Binding-site contacts:
Ligand atom C3' contacts residue MG1 of chain 1.QD at 4.5 Å.
Ligand atom P contacts residue LYS44 of chain 1.L at 4.1 Å.
Ligand atom OP1 contacts residue LYS44 of chain 1.L at 3.2 Å (salt-bridge).
Ligand atom O2' contacts residue PRO45 of chain 1.L at 4.3 Å.
Ligand atom OP2 contacts residue MG1 of chain 1.MF at 4.3 Å.
Ligand atom O4' contacts residue MG1 of chain 1.QD at 3.8 Å.
Ligand atom O2' contacts residue MG1 of chain 1.QD at 2.9 Å.
Ligand atom OP2 contacts residue MG1 of chain 1.MF at 4.0 Å.
Ligand atom C1' contacts residue MG1 of chain 1.QD at 3.8 Å.
Ligand atom C2' contacts residue MG1 of chain 1.QD at 3.9 Å.
Ligand atom O3' contacts residue LYS44 of chain 1.L at 3.9 Å.
Ligand atom C5' contacts residue LYS44 of chain 1.L at 4.4 Å.
Ligand atom O3' contacts residue PRO45 of chain 1.L at 4.0 Å.
Ligand atom C4' contacts residue PRO45 of chain 1.L at 4.3 Å (hydrophobic).
Ligand atom C4' contacts residue MG1 of chain 1.QD at 3.9 Å.

A small-molecule ligand and the protein it binds are described below.
Small molecule (SMILES): Nc1ccn([C@@H]2O[C@H](CO[P](=O)(O)O[C@H]3[C@@H](O)[C@H](n4ccc(N)nc4=O)O[C@@H]3CO[P](=O)(O)O[C@H]3[C@@H](O)[C@H](n4ccc(N)nc4=O)O[C@@H]3CO[P](=O)(O)O[C@H]3[C@@H](O)[C@H](n4cnc5c(N)ncnc54)O[C@@H]3CO[P](=O)(O)O[C@H]3[C@@H](O)[C@H](n4cnc5c(=O)nc(N)[nH]c54)O[C@@H]3CO[P](=O)(O)O[C@H]3[C@@H](O)[C@H](n4ccc(=O)[nH]c4=O)O[C@@H]3CO[P](=O)(O)O[C@H]3[C@@H](O)[C@H](n4cnc5c(N)ncnc54)O[C@@H]3CO[P](=O)(O)O[C@H]3[C@@H](O)[C@H](n4cnc5c(N)ncnc54)O[C@@H]3COP(=O)=O)[C@@H](OP(=O)(O)O)[C@H]2O)c(=O)n1

Sequence of chain 1.L:
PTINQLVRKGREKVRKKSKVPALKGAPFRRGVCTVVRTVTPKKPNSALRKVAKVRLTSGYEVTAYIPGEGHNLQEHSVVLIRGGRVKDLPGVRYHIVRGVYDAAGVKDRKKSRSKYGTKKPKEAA